Binding-site contacts:
Ligand atom N2 contacts residue ASN158 of chain 1.B at 3.8 Å.
Ligand atom C7 contacts residue ASN158 of chain 1.B at 3.4 Å.
Ligand atom C6 contacts residue PHE190 of chain 1.B at 4.5 Å (hydrophobic).
Ligand atom O5 contacts residue ILE159 of chain 1.B at 4.3 Å.
Ligand atom O7 contacts residue PHE190 of chain 1.B at 4.2 Å.
Ligand atom C2 contacts residue ASN158 of chain 1.B at 3.4 Å.
Ligand atom C1 contacts residue ASN158 of chain 1.B at 3.3 Å.
Ligand atom O6 contacts residue PHE190 of chain 1.B at 3.5 Å.
Ligand atom O7 contacts residue ASN158 of chain 1.B at 2.4 Å (h-bond).
Ligand atom O6 contacts residue THR160 of chain 1.B at 3.5 Å.
Ligand atom O5 contacts residue PHE190 of chain 1.B at 3.5 Å.
Ligand atom C6 contacts residue THR160 of chain 1.B at 3.8 Å.
Ligand atom O5 contacts residue ASN158 of chain 1.B at 3.5 Å (h-bond).
Ligand atom C8 contacts residue PHE190 of chain 1.B at 4.2 Å (hydrophobic).
Ligand atom C1 contacts residue PHE190 of chain 1.B at 3.7 Å (hydrophobic).
Ligand atom O6 contacts residue ILE159 of chain 1.B at 3.1 Å (h-bond).
Ligand atom C6 contacts residue ILE159 of chain 1.B at 4.5 Å (hydrophobic).
Ligand atom C5 contacts residue PHE190 of chain 1.B at 4.0 Å (hydrophobic).
Ligand atom O5 contacts residue THR160 of chain 1.B at 4.4 Å.

This small molecule binds to this protein.
Small molecule (SMILES): CC(=O)N[C@H]1[C@H](O[C@H]2[C@H](O)[C@@H](NC(C)=O)CO[C@@H]2CO)O[C@H](CO)[C@@H](O[C@@H]2O[C@H](CO)[C@@H](O)[C@H](O)[C@@H]2O)[C@@H]1O

Sequence of chain 1.B:
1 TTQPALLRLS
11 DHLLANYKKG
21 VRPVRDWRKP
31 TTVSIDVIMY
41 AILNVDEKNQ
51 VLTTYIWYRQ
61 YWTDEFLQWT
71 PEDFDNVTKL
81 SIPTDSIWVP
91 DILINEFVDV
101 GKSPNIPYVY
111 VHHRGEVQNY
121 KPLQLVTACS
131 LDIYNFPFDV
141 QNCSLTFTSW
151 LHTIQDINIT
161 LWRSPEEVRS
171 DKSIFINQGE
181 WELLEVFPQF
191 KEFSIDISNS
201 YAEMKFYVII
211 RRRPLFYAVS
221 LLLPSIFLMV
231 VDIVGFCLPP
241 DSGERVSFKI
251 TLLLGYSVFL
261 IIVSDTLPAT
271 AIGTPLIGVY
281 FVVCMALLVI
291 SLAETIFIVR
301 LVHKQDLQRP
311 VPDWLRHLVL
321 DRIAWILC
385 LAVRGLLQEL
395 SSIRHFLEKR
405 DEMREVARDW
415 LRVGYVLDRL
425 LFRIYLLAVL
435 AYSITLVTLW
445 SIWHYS